Binding-site contacts:
Ligand atom C1 contacts residue LEU70 of chain 1.B at 4.0 Å (hydrophobic).
Ligand atom C6 contacts residue NAG1 of chain 1.D at 3.9 Å.
Ligand atom C5 contacts residue LEU70 of chain 1.B at 4.0 Å (hydrophobic).
Ligand atom C4 contacts residue ASN72 of chain 1.B at 4.3 Å.
Ligand atom C8 contacts residue PRO355 of chain 1.B at 4.0 Å (hydrophobic).
Ligand atom N2 contacts residue ASN72 of chain 1.B at 2.9 Å (h-bond).
Ligand atom C3 contacts residue ASN72 of chain 1.B at 3.9 Å.
Ligand atom O6 contacts residue NAG1 of chain 1.D at 4.0 Å.
Ligand atom C5 contacts residue ASN72 of chain 1.B at 3.7 Å.
Ligand atom C4 contacts residue NAG1 of chain 1.D at 4.2 Å.
Ligand atom O6 contacts residue LEU70 of chain 1.B at 4.2 Å.
Ligand atom C1 contacts residue ASN72 of chain 1.B at 1.5 Å.
Ligand atom C8 contacts residue GLN356 of chain 1.B at 3.6 Å.
Ligand atom C3 contacts residue NAG1 of chain 1.D at 4.3 Å.
Ligand atom O7 contacts residue ASN72 of chain 1.B at 3.4 Å (h-bond).
Ligand atom C8 contacts residue ASN72 of chain 1.B at 3.5 Å.
Ligand atom C2 contacts residue ASN72 of chain 1.B at 2.5 Å.
Ligand atom C7 contacts residue ASN72 of chain 1.B at 3.4 Å.
Ligand atom O5 contacts residue LEU70 of chain 1.B at 3.8 Å.
Ligand atom O4 contacts residue NAG1 of chain 1.D at 3.4 Å.
Ligand atom O5 contacts residue ASN72 of chain 1.B at 2.4 Å (h-bond).
Ligand atom C5 contacts residue NAG1 of chain 1.D at 4.2 Å.
Ligand atom C6 contacts residue LEU70 of chain 1.B at 4.5 Å (hydrophobic).

Sequence of chain 1.B:
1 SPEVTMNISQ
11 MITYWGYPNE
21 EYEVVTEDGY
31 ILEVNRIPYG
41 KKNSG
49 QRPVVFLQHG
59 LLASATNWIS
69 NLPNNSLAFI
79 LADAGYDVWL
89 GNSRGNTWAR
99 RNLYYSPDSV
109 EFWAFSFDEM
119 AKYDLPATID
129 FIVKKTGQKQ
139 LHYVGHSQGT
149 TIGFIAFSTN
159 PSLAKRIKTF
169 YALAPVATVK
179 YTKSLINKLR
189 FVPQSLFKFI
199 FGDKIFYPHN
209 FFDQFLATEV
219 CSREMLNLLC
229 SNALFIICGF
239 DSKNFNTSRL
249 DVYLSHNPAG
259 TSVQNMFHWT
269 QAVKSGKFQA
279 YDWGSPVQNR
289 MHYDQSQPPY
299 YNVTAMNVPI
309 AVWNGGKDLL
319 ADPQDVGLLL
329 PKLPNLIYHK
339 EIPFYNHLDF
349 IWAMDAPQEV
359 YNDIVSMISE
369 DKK

A protein and the small-molecule ligand that binds it are described below.
Small molecule (SMILES): CC(=O)N[C@@H]1[C@@H](O)[C@H](O)[C@@H](CO)O[C@H]1O